The small molecule below binds the protein below.
Small molecule (SMILES): CC[C@H](C)[C@H](N)C(=O)N[C@@H](CO)C(=O)N[C@@H](CCC(=O)O)C(=O)N[C@H](C=O)C(C)C

Sequence of chain 24.E:
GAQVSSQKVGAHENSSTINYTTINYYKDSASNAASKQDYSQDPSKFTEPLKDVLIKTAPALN

Binding-site contacts:
Ligand atom CB contacts residue ALA2 of chain 24.E at 3.3 Å (hydrophobic).
Ligand atom CG1 contacts residue GLN3 of chain 24.E at 3.3 Å.
Ligand atom CB contacts residue GLN3 of chain 24.E at 4.0 Å.
Ligand atom CG2 contacts residue ALA2 of chain 24.E at 4.0 Å (hydrophobic).
Ligand atom CA contacts residue ALA2 of chain 24.E at 3.3 Å (hydrophobic).
Ligand atom O contacts residue VAL4 of chain 24.E at 3.2 Å (h-bond).
Ligand atom OE1 contacts residue VAL4 of chain 24.E at 3.6 Å.
Ligand atom CG2 contacts residue VAL4 of chain 24.E at 3.4 Å (hydrophobic).
Ligand atom C contacts residue ALA2 of chain 24.E at 4.0 Å (hydrophobic).
Ligand atom OE1 contacts residue ASN25 of chain 24.E at 4.2 Å.
Ligand atom CB contacts residue ALA2 of chain 24.E at 4.4 Å (hydrophobic).
Ligand atom CA contacts residue VAL4 of chain 24.E at 4.1 Å (hydrophobic).
Ligand atom CA contacts residue ALA2 of chain 24.E at 3.9 Å (hydrophobic).
Ligand atom C contacts residue GLN3 of chain 24.E at 3.9 Å.
Ligand atom CG contacts residue VAL4 of chain 24.E at 4.4 Å (hydrophobic).
Ligand atom O contacts residue ALA2 of chain 24.E at 4.0 Å.
Ligand atom N contacts residue VAL4 of chain 24.E at 4.3 Å.
Ligand atom C contacts residue ALA2 of chain 24.E at 3.5 Å (hydrophobic).
Ligand atom CG1 contacts residue ALA2 of chain 24.E at 4.5 Å (hydrophobic).
Ligand atom N contacts residue GLN3 of chain 24.E at 4.5 Å.
Ligand atom CB contacts residue VAL4 of chain 24.E at 4.0 Å (hydrophobic).
Ligand atom O contacts residue GLN3 of chain 24.E at 2.9 Å (h-bond).
Ligand atom N contacts residue ALA2 of chain 24.E at 2.8 Å (h-bond).
Ligand atom O contacts residue VAL4 of chain 24.E at 4.4 Å.
Ligand atom CG2 contacts residue SER5 of chain 24.E at 3.4 Å.
Ligand atom CD contacts residue VAL4 of chain 24.E at 3.6 Å (hydrophobic).
Ligand atom C contacts residue VAL4 of chain 24.E at 3.5 Å (hydrophobic).
Ligand atom CG2 contacts residue GLN3 of chain 24.E at 3.5 Å.
Ligand atom C contacts residue VAL4 of chain 24.E at 4.0 Å (hydrophobic).
Ligand atom CA contacts residue VAL4 of chain 24.E at 3.3 Å (hydrophobic).
Ligand atom CB contacts residue GLN3 of chain 24.E at 3.7 Å.
Ligand atom CB contacts residue VAL4 of chain 24.E at 4.4 Å (hydrophobic).
Ligand atom CA contacts residue GLN3 of chain 24.E at 4.5 Å.
Ligand atom OG contacts residue GLN3 of chain 24.E at 3.3 Å (h-bond).
Ligand atom N contacts residue VAL4 of chain 24.E at 3.1 Å (h-bond).
Ligand atom OE2 contacts residue VAL4 of chain 24.E at 3.7 Å.